Sequence of chain 8.B:
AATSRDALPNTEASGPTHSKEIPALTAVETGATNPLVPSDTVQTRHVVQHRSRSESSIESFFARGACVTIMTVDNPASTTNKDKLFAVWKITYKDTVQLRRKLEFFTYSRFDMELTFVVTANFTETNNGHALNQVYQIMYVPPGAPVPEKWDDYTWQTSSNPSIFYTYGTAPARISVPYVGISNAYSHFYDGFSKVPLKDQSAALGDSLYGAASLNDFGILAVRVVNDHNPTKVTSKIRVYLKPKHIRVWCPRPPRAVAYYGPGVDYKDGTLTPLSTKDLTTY

Binding-site contacts:
Ligand atom C2 contacts residue TYR159 of chain 8.B at 3.5 Å (hydrophobic).
Ligand atom C8 contacts residue VAL196 of chain 8.B at 3.6 Å (hydrophobic).
Ligand atom C21 contacts residue TYR112 of chain 8.B at 3.3 Å (hydrophobic).
Ligand atom C25 contacts residue SER206 of chain 8.B at 3.8 Å.
Ligand atom C5 contacts residue VAL196 of chain 8.B at 3.8 Å (hydrophobic).
Ligand atom C13 contacts residue VAL199 of chain 8.B at 3.7 Å (hydrophobic).
Ligand atom C10 contacts residue ILE110 of chain 8.B at 3.5 Å (hydrophobic).
Ligand atom N4 contacts residue LEU240 of chain 8.B at 3.6 Å.
Ligand atom C19 contacts residue TYR205 of chain 8.B at 3.7 Å (hydrophobic).
Ligand atom C25 contacts residue ASP236 of chain 8.B at 3.5 Å.
Ligand atom C4 contacts residue TYR159 of chain 8.B at 3.5 Å (hydrophobic).
Ligand atom C12 contacts residue PHE237 of chain 8.B at 3.5 Å (hydrophobic).
Ligand atom C18 contacts residue TYR112 of chain 8.B at 3.7 Å (hydrophobic).
Ligand atom C1 contacts residue PRO181 of chain 8.B at 3.7 Å (hydrophobic).
Ligand atom C10 contacts residue MET132 of chain 8.B at 3.3 Å (hydrophobic).
Ligand atom C13 contacts residue MET132 of chain 8.B at 3.8 Å (hydrophobic).
Ligand atom C11 contacts residue ILE110 of chain 8.B at 3.6 Å (hydrophobic).
Ligand atom C7 contacts residue TYR159 of chain 8.B at 3.7 Å (hydrophobic).
Ligand atom C3 contacts residue ALA24 of chain 8.D at 3.5 Å (hydrophobic).
Ligand atom C17 contacts residue PHE237 of chain 8.B at 3.7 Å (hydrophobic).
Ligand atom C2 contacts residue ILE194 of chain 8.B at 3.5 Å (hydrophobic).
Ligand atom O22 contacts residue TYR205 of chain 8.B at 3.8 Å.
Ligand atom O14 contacts residue MET132 of chain 8.B at 3.4 Å.
Ligand atom O22 contacts residue TYR112 of chain 8.B at 3.5 Å.
Ligand atom N3 contacts residue TYR159 of chain 8.B at 3.9 Å.
Ligand atom C18 contacts residue PHE237 of chain 8.B at 3.6 Å (hydrophobic).
Ligand atom N6 contacts residue VAL196 of chain 8.B at 3.9 Å.
Ligand atom C3 contacts residue TYR159 of chain 8.B at 3.6 Å (hydrophobic).
Ligand atom O23 contacts residue PHE237 of chain 8.B at 3.8 Å.
Ligand atom N4 contacts residue LEU134 of chain 8.B at 3.7 Å.
Ligand atom N3 contacts residue ILE194 of chain 8.B at 3.6 Å.
Ligand atom C11 contacts residue LEU134 of chain 8.B at 3.8 Å (hydrophobic).
Ligand atom N3 contacts residue LEU240 of chain 8.B at 3.5 Å.
Ligand atom C17 contacts residue TYR112 of chain 8.B at 3.8 Å (hydrophobic).
Ligand atom C21 contacts residue PHE237 of chain 8.B at 3.7 Å (hydrophobic).
Ligand atom O23 contacts residue TYR112 of chain 8.B at 3.5 Å.
Ligand atom C8 contacts residue VAL199 of chain 8.B at 3.7 Å (hydrophobic).
Ligand atom C20 contacts residue TYR205 of chain 8.B at 3.5 Å (hydrophobic).
Ligand atom C4 contacts residue VAL196 of chain 8.B at 3.9 Å (hydrophobic).
Ligand atom C7 contacts residue VAL196 of chain 8.B at 3.6 Å (hydrophobic).

The protein below binds the small molecule below.
Small molecule (SMILES): CCOC(=O)c1ccc(OCCC2CCN(c3ccc(C)nn3)CC2)cc1

Sequence of chain 8.D:
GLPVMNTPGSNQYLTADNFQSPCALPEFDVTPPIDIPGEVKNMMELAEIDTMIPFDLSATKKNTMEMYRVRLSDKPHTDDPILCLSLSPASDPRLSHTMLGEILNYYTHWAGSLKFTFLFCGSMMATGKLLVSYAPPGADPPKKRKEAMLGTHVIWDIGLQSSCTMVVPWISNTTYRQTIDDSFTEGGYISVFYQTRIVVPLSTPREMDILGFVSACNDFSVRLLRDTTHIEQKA